Binding-site contacts:
Ligand atom O7 contacts residue ASN169 of chain 1.H at 3.7 Å.
Ligand atom C1 contacts residue ASN169 of chain 1.H at 1.4 Å.
Ligand atom N2 contacts residue ASN169 of chain 1.H at 2.8 Å (h-bond).
Ligand atom C3 contacts residue ASN169 of chain 1.H at 3.8 Å.
Ligand atom C5 contacts residue ASN169 of chain 1.H at 3.7 Å.
Ligand atom C4 contacts residue ASN169 of chain 1.H at 4.2 Å.
Ligand atom O5 contacts residue ASN169 of chain 1.H at 2.4 Å (h-bond).
Ligand atom C2 contacts residue ASN169 of chain 1.H at 2.4 Å.
Ligand atom C7 contacts residue ASN169 of chain 1.H at 3.5 Å.

This small molecule binds to this protein.
Small molecule (SMILES): CC(=O)N[C@@H]1[C@@H](O)[C@H](O)[C@@H](CO)O[C@H]1O

Sequence of chain 1.H:
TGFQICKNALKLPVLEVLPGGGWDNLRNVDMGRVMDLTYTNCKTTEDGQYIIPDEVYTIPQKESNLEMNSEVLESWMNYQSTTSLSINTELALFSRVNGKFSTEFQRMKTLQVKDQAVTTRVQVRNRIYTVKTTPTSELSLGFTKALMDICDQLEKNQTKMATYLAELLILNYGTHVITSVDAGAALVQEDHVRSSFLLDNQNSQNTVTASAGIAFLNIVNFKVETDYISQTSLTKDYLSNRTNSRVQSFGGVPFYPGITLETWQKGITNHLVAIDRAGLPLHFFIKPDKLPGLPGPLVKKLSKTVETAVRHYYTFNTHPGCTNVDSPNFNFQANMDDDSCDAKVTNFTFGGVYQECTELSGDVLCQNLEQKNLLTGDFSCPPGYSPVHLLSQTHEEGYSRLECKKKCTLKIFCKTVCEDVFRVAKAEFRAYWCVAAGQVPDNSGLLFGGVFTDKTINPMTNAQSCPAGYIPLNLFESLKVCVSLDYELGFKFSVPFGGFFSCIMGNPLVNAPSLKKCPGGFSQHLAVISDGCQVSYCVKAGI